Sequence of chain 1.B:
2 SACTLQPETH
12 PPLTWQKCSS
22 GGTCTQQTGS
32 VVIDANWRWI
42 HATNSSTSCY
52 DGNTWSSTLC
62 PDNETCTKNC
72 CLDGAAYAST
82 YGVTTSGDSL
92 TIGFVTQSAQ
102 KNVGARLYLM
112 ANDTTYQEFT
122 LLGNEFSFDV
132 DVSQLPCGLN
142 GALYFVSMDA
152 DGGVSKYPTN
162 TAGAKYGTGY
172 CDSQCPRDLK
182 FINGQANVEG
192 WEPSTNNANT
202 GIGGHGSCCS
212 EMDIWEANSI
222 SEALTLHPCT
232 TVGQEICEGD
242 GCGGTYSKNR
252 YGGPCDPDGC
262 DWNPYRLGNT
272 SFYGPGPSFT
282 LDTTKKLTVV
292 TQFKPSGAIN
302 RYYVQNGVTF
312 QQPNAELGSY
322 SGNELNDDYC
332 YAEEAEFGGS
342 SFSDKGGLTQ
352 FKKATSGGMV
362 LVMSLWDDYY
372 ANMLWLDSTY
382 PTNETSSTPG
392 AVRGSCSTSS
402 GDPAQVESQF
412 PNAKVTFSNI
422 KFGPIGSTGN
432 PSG

Binding-site contacts:
Ligand atom O3 contacts residue HIS206 of chain 1.B at 3.8 Å.
Ligand atom C5 contacts residue ASN64 of chain 1.B at 3.7 Å.
Ligand atom C8 contacts residue ILE183 of chain 1.B at 3.2 Å (hydrophobic).
Ligand atom O3 contacts residue ILE237 of chain 1.B at 3.5 Å.
Ligand atom C8 contacts residue ALA187 of chain 1.B at 3.5 Å (hydrophobic).
Ligand atom N2 contacts residue ALA187 of chain 1.B at 4.0 Å.
Ligand atom N2 contacts residue HIS206 of chain 1.B at 4.2 Å.
Ligand atom O7 contacts residue ASN64 of chain 1.B at 3.0 Å (h-bond).
Ligand atom C6 contacts residue GLU190 of chain 1.B at 3.4 Å.
Ligand atom N2 contacts residue ASN64 of chain 1.B at 3.1 Å (h-bond).
Ligand atom C1 contacts residue GLU65 of chain 1.B at 4.0 Å.
Ligand atom C1 contacts residue GLU190 of chain 1.B at 4.0 Å.
Ligand atom C2 contacts residue HIS206 of chain 1.B at 3.7 Å.
Ligand atom C7 contacts residue ALA187 of chain 1.B at 3.4 Å (hydrophobic).
Ligand atom C2 contacts residue ASN64 of chain 1.B at 2.5 Å.
Ligand atom O6 contacts residue GLU190 of chain 1.B at 2.9 Å (salt-bridge).
Ligand atom C1 contacts residue ASN64 of chain 1.B at 1.5 Å.
Ligand atom O5 contacts residue GLU190 of chain 1.B at 3.1 Å (salt-bridge).
Ligand atom C5 contacts residue GLU190 of chain 1.B at 3.9 Å.
Ligand atom C7 contacts residue ASN188 of chain 1.B at 4.1 Å.
Ligand atom O7 contacts residue HIS206 of chain 1.B at 3.0 Å (h-bond).
Ligand atom C5 contacts residue GLU65 of chain 1.B at 3.6 Å.
Ligand atom C7 contacts residue ILE183 of chain 1.B at 4.4 Å (hydrophobic).
Ligand atom C1 contacts residue ALA187 of chain 1.B at 4.3 Å (hydrophobic).
Ligand atom O5 contacts residue GLU65 of chain 1.B at 3.5 Å (salt-bridge).
Ligand atom C7 contacts residue GLN186 of chain 1.B at 4.2 Å.
Ligand atom O7 contacts residue ALA187 of chain 1.B at 3.6 Å (h-bond).
Ligand atom C8 contacts residue GLN186 of chain 1.B at 3.0 Å.
Ligand atom O7 contacts residue ASN188 of chain 1.B at 3.1 Å (h-bond).
Ligand atom O5 contacts residue ASN64 of chain 1.B at 2.4 Å (h-bond).
Ligand atom N2 contacts residue ILE237 of chain 1.B at 4.3 Å.
Ligand atom C3 contacts residue HIS206 of chain 1.B at 4.1 Å.
Ligand atom C3 contacts residue ASN64 of chain 1.B at 3.8 Å.
Ligand atom O6 contacts residue GLU65 of chain 1.B at 4.3 Å.
Ligand atom C7 contacts residue ASN64 of chain 1.B at 3.2 Å.
Ligand atom C4 contacts residue HIS206 of chain 1.B at 3.9 Å.
Ligand atom N2 contacts residue GLN186 of chain 1.B at 3.9 Å.
Ligand atom C8 contacts residue ASN188 of chain 1.B at 4.0 Å.
Ligand atom C4 contacts residue ASN64 of chain 1.B at 4.2 Å.
Ligand atom C7 contacts residue HIS206 of chain 1.B at 3.9 Å.

The protein below binds the small molecule below.
Small molecule (SMILES): CC(=O)N[C@@H]1[C@@H](O)[C@H](O)[C@@H](CO)O[C@H]1O